Binding-site contacts:
Ligand atom C1' contacts residue GLN38 of chain 2.A at 3.8 Å.
Ligand atom C2' contacts residue PHE39 of chain 2.A at 4.0 Å (hydrophobic).
Ligand atom O2 contacts residue GLN38 of chain 2.A at 3.7 Å.
Ligand atom C2 contacts residue LEU137 of chain 2.A at 3.7 Å (hydrophobic).
Ligand atom O1 contacts residue THR99 of chain 1.A at 3.5 Å.
Ligand atom C6' contacts residue LEU164 of chain 2.A at 4.1 Å (hydrophobic).
Ligand atom O4' contacts residue LEU164 of chain 2.A at 4.1 Å.
Ligand atom O1 contacts residue ALA167 of chain 2.A at 3.5 Å.
Ligand atom C2' contacts residue LEU164 of chain 2.A at 4.1 Å (hydrophobic).
Ligand atom C4' contacts residue HIS160 of chain 2.A at 3.6 Å.
Ligand atom C3' contacts residue GLU35 of chain 2.A at 3.5 Å.
Ligand atom C4' contacts residue LEU164 of chain 2.A at 3.9 Å (hydrophobic).
Ligand atom O2 contacts residue THR99 of chain 1.A at 2.6 Å (h-bond).
Ligand atom C6' contacts residue LEU137 of chain 2.A at 3.7 Å (hydrophobic).
Ligand atom C3 contacts residue PHE39 of chain 2.A at 4.1 Å (hydrophobic).
Ligand atom O1 contacts residue PHE39 of chain 2.A at 3.6 Å.
Ligand atom C2 contacts residue ALA167 of chain 2.A at 3.8 Å (hydrophobic).
Ligand atom O4' contacts residue SER140 of chain 2.A at 3.8 Å.
Ligand atom O2 contacts residue LYS133 of chain 2.A at 3.9 Å.
Ligand atom C2' contacts residue VAL163 of chain 2.A at 4.0 Å (hydrophobic).
Ligand atom C6' contacts residue GLN38 of chain 2.A at 3.6 Å.
Ligand atom C1 contacts residue ALA167 of chain 2.A at 3.7 Å (hydrophobic).
Ligand atom C5' contacts residue LEU164 of chain 2.A at 4.0 Å (hydrophobic).
Ligand atom O1 contacts residue ARG170 of chain 2.A at 2.9 Å (salt-bridge).
Ligand atom O2 contacts residue ARG170 of chain 2.A at 2.9 Å (salt-bridge).
Ligand atom C4' contacts residue SER140 of chain 2.A at 4.1 Å.
Ligand atom C3' contacts residue LEU164 of chain 2.A at 4.0 Å (hydrophobic).
Ligand atom C3 contacts residue GLN38 of chain 2.A at 3.9 Å.
Ligand atom C3' contacts residue VAL163 of chain 2.A at 4.1 Å (hydrophobic).
Ligand atom C1 contacts residue PHE39 of chain 2.A at 4.1 Å (hydrophobic).
Ligand atom C3 contacts residue ALA167 of chain 2.A at 3.9 Å (hydrophobic).
Ligand atom C4' contacts residue GLU35 of chain 2.A at 3.5 Å.
Ligand atom C1 contacts residue THR99 of chain 1.A at 3.5 Å.
Ligand atom C2 contacts residue GLN38 of chain 2.A at 3.8 Å.
Ligand atom O4' contacts residue HIS160 of chain 2.A at 2.8 Å (h-bond).
Ligand atom C1 contacts residue GLN38 of chain 2.A at 3.8 Å.
Ligand atom C1 contacts residue ARG170 of chain 2.A at 3.4 Å.
Ligand atom O4' contacts residue GLU35 of chain 2.A at 3.4 Å.
Ligand atom C3' contacts residue HIS160 of chain 2.A at 3.5 Å.
Ligand atom C5' contacts residue SER140 of chain 2.A at 3.8 Å.

Sequence of chain 1.A:
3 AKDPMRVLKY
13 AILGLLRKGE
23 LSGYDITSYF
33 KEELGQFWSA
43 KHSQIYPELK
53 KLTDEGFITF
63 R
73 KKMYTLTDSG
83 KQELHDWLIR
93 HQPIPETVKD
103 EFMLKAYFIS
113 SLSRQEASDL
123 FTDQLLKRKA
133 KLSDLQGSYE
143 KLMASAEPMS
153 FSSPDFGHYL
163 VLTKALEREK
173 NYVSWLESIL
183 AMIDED

A protein and the small-molecule ligand that binds it are described below.
Small molecule (SMILES): O=C(O)/C=C/c1ccc(O)cc1

Sequence of chain 2.A:
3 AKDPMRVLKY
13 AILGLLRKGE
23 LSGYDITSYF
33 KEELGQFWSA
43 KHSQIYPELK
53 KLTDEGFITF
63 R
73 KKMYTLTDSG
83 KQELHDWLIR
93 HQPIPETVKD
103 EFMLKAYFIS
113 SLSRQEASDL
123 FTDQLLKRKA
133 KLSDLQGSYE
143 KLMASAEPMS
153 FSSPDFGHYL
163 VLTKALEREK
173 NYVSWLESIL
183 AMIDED